A small-molecule ligand and the protein it binds are described below.
Small molecule (SMILES): CC(=O)N[C@H]1[C@H](O[C@H]2[C@H](O)[C@@H](NC(C)=O)CO[C@@H]2CO)O[C@H](CO)[C@@H](O[C@@H]2O[C@H](CO)[C@@H](O)[C@H](O)[C@@H]2O)[C@@H]1O

Sequence of chain 1.B:
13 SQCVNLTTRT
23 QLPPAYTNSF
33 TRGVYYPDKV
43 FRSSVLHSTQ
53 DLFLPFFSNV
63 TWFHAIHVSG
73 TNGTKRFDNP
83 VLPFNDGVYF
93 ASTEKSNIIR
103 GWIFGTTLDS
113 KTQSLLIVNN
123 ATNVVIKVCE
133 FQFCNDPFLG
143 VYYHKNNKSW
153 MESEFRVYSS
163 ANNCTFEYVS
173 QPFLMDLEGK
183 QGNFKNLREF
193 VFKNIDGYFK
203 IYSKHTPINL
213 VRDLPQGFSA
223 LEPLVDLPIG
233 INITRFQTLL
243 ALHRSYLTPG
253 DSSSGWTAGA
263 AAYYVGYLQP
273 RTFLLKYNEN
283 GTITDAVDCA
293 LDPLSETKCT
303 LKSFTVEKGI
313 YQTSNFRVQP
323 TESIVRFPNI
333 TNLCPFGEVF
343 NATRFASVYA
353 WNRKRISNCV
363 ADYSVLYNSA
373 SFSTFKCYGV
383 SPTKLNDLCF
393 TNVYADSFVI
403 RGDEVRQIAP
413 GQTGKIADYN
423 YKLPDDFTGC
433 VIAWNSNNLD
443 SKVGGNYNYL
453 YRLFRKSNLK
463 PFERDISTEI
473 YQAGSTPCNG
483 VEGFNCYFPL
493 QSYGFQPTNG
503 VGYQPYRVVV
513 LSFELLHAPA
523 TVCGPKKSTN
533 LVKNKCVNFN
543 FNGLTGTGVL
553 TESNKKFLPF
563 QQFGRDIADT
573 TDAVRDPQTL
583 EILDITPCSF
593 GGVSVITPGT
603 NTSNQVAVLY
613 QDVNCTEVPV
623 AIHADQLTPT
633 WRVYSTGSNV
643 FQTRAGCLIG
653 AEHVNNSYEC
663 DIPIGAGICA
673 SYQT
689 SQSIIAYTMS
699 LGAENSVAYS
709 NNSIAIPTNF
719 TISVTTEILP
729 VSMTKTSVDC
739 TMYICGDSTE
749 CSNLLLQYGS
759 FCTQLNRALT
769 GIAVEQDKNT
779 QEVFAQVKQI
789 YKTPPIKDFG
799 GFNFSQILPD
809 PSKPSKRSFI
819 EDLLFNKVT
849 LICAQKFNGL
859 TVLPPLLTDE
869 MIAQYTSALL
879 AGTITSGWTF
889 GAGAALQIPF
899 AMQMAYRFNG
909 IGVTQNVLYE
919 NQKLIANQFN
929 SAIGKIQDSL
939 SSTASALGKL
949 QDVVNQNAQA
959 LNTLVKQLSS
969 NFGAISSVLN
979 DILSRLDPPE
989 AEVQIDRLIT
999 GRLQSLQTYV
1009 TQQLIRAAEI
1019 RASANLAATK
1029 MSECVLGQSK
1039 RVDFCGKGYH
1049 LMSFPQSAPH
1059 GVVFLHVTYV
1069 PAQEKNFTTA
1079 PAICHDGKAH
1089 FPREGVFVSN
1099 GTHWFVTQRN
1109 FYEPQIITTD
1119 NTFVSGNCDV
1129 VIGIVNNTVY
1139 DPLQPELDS

Binding-site contacts:
Ligand atom C2 contacts residue ASN717 of chain 1.B at 2.5 Å.
Ligand atom C8 contacts residue GLN926 of chain 1.B at 4.1 Å.
Ligand atom O7 contacts residue ASN717 of chain 1.B at 3.7 Å.
Ligand atom C7 contacts residue GLN1071 of chain 1.B at 4.3 Å.
Ligand atom C7 contacts residue LEU922 of chain 1.B at 3.8 Å (hydrophobic).
Ligand atom C1 contacts residue ASN717 of chain 1.B at 1.4 Å.
Ligand atom O5 contacts residue GLN1071 of chain 1.B at 4.3 Å.
Ligand atom C6 contacts residue GLN926 of chain 1.B at 4.5 Å.
Ligand atom O6 contacts residue GLN926 of chain 1.B at 4.0 Å.
Ligand atom O4 contacts residue LEU922 of chain 1.B at 4.0 Å.
Ligand atom O7 contacts residue GLN1071 of chain 1.B at 3.6 Å (h-bond).
Ligand atom O5 contacts residue ASN717 of chain 1.B at 2.4 Å (h-bond).
Ligand atom C1 contacts residue GLN1071 of chain 1.B at 4.4 Å.
Ligand atom C4 contacts residue ASN717 of chain 1.B at 4.2 Å.
Ligand atom C3 contacts residue ASN717 of chain 1.B at 3.8 Å.
Ligand atom C8 contacts residue LEU922 of chain 1.B at 3.3 Å (hydrophobic).
Ligand atom C7 contacts residue ASN717 of chain 1.B at 3.5 Å.
Ligand atom C5 contacts residue LEU922 of chain 1.B at 4.4 Å (hydrophobic).
Ligand atom N2 contacts residue LEU922 of chain 1.B at 3.5 Å.
Ligand atom N2 contacts residue ASN717 of chain 1.B at 2.9 Å (h-bond).
Ligand atom C5 contacts residue ASN717 of chain 1.B at 3.7 Å.